A small-molecule ligand and the protein it binds are described below.
Small molecule (SMILES): CC(=O)N[C@@H]1[C@@H](O)[C@H](O)[C@@H](CO)O[C@H]1O

Binding-site contacts:
Ligand atom N2 contacts residue GLN895 of chain 1.B at 4.4 Å.
Ligand atom C7 contacts residue ASN1074 of chain 1.A at 4.2 Å.
Ligand atom C3 contacts residue ASN1074 of chain 1.A at 4.0 Å.
Ligand atom C1 contacts residue ASN1074 of chain 1.A at 1.6 Å.
Ligand atom C4 contacts residue ASN1074 of chain 1.A at 4.3 Å.
Ligand atom C2 contacts residue ASN1074 of chain 1.A at 2.6 Å.
Ligand atom C5 contacts residue ASN1074 of chain 1.A at 3.7 Å.
Ligand atom O5 contacts residue ASN1074 of chain 1.A at 2.4 Å (h-bond).
Ligand atom N2 contacts residue ASN1074 of chain 1.A at 3.1 Å (h-bond).

Sequence of chain 1.A:
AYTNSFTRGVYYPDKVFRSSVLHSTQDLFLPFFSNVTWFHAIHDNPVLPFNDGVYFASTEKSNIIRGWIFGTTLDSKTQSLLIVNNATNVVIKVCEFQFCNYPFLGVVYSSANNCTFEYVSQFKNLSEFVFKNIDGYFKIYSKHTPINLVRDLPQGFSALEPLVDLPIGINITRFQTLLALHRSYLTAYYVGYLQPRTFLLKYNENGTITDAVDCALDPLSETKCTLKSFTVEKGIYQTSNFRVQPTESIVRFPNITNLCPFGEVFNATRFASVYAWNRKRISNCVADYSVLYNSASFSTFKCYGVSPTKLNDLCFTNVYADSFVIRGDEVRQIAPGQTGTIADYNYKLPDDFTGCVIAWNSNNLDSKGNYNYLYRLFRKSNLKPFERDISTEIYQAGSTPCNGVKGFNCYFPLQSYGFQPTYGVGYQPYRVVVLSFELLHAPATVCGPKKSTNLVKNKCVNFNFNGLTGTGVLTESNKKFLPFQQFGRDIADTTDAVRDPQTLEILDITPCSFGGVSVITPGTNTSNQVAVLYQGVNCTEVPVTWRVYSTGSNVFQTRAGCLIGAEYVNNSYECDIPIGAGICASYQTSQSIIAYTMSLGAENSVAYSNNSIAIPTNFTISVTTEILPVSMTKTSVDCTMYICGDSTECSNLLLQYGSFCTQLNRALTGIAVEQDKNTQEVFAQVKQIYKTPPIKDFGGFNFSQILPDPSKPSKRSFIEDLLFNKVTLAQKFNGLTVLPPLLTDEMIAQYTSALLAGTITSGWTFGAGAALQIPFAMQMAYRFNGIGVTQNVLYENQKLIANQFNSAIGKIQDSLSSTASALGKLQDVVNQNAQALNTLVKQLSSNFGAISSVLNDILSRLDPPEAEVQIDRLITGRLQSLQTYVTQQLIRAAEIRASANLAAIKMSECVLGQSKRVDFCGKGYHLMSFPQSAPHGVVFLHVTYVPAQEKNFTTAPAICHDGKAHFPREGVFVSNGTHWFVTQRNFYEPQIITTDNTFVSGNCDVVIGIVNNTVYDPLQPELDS

Sequence of chain 1.B:
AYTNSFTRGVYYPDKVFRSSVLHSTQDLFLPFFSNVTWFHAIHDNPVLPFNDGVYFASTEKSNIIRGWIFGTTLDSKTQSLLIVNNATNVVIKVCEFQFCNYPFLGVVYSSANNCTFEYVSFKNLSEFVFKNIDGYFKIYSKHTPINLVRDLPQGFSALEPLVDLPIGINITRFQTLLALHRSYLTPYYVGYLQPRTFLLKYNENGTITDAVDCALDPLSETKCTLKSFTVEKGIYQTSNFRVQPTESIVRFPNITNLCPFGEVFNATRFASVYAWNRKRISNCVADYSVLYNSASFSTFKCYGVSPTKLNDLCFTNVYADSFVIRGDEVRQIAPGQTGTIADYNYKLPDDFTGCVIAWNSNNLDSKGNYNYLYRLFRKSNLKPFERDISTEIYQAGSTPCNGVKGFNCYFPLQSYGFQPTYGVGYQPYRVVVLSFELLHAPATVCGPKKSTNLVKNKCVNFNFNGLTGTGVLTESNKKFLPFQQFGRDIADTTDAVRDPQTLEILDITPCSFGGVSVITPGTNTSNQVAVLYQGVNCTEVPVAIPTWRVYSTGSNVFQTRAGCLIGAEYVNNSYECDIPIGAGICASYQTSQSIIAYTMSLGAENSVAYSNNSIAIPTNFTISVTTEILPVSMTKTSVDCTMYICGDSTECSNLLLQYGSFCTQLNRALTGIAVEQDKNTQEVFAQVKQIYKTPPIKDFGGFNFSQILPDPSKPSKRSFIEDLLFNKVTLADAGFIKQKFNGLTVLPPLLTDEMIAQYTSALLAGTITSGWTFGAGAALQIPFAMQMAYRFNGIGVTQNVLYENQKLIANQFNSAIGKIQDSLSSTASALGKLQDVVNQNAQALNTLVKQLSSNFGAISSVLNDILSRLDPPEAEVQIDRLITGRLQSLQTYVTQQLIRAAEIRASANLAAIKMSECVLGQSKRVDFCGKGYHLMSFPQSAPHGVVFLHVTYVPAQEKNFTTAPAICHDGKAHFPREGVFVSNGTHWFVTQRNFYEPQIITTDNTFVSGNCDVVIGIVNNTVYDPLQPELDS